Sequence of chain 1.B:
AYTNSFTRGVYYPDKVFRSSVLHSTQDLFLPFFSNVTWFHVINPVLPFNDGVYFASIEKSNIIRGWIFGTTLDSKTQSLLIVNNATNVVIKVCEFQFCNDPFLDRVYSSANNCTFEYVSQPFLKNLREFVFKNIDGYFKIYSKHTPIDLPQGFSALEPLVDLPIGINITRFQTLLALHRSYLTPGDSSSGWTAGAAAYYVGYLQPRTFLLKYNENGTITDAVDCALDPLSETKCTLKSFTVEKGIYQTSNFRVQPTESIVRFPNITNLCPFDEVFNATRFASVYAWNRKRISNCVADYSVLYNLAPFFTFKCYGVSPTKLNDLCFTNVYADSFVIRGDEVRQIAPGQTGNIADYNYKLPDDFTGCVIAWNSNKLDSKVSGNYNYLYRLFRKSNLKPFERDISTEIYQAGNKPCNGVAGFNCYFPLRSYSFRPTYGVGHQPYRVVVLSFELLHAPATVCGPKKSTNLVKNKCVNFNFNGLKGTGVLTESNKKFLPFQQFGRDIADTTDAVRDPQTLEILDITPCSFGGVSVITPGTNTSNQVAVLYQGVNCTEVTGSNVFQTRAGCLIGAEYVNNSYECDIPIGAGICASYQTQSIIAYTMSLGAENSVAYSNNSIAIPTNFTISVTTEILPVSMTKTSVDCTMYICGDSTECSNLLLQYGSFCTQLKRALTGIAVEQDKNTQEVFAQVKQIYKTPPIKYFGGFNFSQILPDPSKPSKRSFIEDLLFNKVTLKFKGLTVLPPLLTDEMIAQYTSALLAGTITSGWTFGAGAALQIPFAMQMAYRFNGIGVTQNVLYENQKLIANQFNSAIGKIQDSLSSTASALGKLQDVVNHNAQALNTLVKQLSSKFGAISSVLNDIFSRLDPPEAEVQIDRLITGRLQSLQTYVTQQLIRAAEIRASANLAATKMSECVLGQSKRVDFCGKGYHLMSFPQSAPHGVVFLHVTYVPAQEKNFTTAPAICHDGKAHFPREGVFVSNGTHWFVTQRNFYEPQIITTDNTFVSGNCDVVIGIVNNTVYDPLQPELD

Binding-site contacts:
Ligand atom C8 contacts residue ASN231 of chain 1.B at 4.4 Å.
Ligand atom C1 contacts residue THR106 of chain 1.B at 4.3 Å.
Ligand atom O5 contacts residue ASN231 of chain 1.B at 2.4 Å (h-bond).
Ligand atom C1 contacts residue THR233 of chain 1.B at 3.9 Å.
Ligand atom C4 contacts residue ASN231 of chain 1.B at 4.2 Å.
Ligand atom C5 contacts residue ASN231 of chain 1.B at 3.7 Å.
Ligand atom O5 contacts residue THR106 of chain 1.B at 4.3 Å.
Ligand atom O7 contacts residue ASN231 of chain 1.B at 4.5 Å.
Ligand atom O6 contacts residue THR106 of chain 1.B at 4.2 Å.
Ligand atom C1 contacts residue ASN231 of chain 1.B at 1.4 Å.
Ligand atom C5 contacts residue THR233 of chain 1.B at 4.2 Å.
Ligand atom C2 contacts residue ASN231 of chain 1.B at 2.4 Å.
Ligand atom C3 contacts residue ASN231 of chain 1.B at 3.8 Å.
Ligand atom N2 contacts residue ASN231 of chain 1.B at 2.9 Å (h-bond).
Ligand atom O5 contacts residue THR233 of chain 1.B at 4.3 Å.
Ligand atom C7 contacts residue ASN231 of chain 1.B at 3.9 Å.

The small molecule below binds the protein below.
Small molecule (SMILES): CC(=O)N[C@@H]1[C@@H](O)[C@H](O)[C@@H](CO)O[C@H]1O